The protein below binds the small molecule below.
Small molecule (SMILES): OC[C@H]1O[C@H](O[C@H]2[C@H](O)[C@@H](O)[C@H](OCCC3CCCCC3)O[C@@H]2CO)[C@H](O)[C@@H](O)[C@@H]1O

Sequence of chain 1.A:
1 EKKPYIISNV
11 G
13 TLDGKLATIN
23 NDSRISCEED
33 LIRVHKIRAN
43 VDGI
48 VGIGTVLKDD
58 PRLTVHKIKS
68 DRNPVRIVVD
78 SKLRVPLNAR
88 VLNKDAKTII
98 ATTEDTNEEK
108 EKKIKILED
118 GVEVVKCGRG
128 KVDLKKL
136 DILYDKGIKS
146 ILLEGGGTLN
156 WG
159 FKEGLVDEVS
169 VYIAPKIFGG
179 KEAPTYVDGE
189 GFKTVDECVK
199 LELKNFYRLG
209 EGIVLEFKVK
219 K

Binding-site contacts:
Ligand atom O6 contacts residue GLU105 of chain 1.A at 2.5 Å.
Ligand atom C6 contacts residue LYS109 of chain 1.A at 3.1 Å.
Ligand atom C6 contacts residue GLU106 of chain 1.A at 3.8 Å.
Ligand atom O60 contacts residue GLU105 of chain 1.A at 2.7 Å (salt-bridge).
Ligand atom C50 contacts residue GLU105 of chain 1.A at 4.4 Å.
Ligand atom C5 contacts residue LYS109 of chain 1.A at 3.4 Å.
Ligand atom O6 contacts residue GLU106 of chain 1.A at 4.1 Å.
Ligand atom O4 contacts residue LYS109 of chain 1.A at 2.8 Å (salt-bridge).
Ligand atom O5 contacts residue GLU105 of chain 1.A at 4.3 Å.
Ligand atom C60 contacts residue GLU105 of chain 1.A at 3.0 Å.
Ligand atom C4 contacts residue LYS109 of chain 1.A at 3.7 Å.
Ligand atom C4 contacts residue GLU106 of chain 1.A at 4.2 Å.
Ligand atom O6 contacts residue LYS109 of chain 1.A at 3.5 Å.
Ligand atom C6 contacts residue GLU105 of chain 1.A at 3.6 Å.